Sequence of chain 1.B:
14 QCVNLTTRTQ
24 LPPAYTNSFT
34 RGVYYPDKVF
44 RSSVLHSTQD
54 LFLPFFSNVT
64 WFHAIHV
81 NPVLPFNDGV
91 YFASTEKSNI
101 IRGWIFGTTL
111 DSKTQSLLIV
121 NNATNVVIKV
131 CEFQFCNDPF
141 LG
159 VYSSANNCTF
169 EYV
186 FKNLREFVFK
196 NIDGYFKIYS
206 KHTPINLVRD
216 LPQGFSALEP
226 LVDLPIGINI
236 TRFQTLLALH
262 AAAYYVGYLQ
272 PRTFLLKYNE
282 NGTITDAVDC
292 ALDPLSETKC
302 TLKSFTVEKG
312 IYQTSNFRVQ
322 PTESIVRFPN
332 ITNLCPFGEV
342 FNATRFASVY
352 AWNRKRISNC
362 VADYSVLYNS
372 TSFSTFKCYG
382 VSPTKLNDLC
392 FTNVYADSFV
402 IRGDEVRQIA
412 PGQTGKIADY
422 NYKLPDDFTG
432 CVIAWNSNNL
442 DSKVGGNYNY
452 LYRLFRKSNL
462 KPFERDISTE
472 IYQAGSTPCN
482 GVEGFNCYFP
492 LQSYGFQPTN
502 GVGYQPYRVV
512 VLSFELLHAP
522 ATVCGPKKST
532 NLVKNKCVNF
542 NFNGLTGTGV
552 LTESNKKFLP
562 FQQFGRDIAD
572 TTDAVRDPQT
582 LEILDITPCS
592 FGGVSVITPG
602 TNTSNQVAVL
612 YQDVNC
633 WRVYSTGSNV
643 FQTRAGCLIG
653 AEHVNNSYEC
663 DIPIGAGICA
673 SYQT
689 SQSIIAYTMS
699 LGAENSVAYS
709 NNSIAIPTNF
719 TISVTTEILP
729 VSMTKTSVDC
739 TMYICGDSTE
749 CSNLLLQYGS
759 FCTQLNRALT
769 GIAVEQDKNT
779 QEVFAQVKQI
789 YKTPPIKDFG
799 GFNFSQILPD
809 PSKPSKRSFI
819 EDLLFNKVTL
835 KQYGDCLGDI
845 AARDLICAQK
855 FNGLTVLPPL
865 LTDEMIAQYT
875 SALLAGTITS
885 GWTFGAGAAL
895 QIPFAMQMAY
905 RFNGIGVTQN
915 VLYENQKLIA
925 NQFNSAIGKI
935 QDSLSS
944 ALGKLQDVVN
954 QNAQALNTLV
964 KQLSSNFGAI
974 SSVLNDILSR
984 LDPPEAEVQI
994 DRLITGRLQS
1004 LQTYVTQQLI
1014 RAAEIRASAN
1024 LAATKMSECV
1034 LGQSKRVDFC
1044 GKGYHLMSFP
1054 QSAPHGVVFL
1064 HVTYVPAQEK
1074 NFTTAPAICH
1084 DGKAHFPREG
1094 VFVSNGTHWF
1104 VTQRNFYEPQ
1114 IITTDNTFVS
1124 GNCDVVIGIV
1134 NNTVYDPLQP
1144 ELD

This small molecule binds to this protein.
Small molecule (SMILES): CC(=O)N[C@H]1[C@H](O[C@H]2[C@H](O)[C@@H](NC(C)=O)CO[C@@H]2CO)O[C@H](CO)[C@@H](O)[C@@H]1O

Sequence of chain 1.A:
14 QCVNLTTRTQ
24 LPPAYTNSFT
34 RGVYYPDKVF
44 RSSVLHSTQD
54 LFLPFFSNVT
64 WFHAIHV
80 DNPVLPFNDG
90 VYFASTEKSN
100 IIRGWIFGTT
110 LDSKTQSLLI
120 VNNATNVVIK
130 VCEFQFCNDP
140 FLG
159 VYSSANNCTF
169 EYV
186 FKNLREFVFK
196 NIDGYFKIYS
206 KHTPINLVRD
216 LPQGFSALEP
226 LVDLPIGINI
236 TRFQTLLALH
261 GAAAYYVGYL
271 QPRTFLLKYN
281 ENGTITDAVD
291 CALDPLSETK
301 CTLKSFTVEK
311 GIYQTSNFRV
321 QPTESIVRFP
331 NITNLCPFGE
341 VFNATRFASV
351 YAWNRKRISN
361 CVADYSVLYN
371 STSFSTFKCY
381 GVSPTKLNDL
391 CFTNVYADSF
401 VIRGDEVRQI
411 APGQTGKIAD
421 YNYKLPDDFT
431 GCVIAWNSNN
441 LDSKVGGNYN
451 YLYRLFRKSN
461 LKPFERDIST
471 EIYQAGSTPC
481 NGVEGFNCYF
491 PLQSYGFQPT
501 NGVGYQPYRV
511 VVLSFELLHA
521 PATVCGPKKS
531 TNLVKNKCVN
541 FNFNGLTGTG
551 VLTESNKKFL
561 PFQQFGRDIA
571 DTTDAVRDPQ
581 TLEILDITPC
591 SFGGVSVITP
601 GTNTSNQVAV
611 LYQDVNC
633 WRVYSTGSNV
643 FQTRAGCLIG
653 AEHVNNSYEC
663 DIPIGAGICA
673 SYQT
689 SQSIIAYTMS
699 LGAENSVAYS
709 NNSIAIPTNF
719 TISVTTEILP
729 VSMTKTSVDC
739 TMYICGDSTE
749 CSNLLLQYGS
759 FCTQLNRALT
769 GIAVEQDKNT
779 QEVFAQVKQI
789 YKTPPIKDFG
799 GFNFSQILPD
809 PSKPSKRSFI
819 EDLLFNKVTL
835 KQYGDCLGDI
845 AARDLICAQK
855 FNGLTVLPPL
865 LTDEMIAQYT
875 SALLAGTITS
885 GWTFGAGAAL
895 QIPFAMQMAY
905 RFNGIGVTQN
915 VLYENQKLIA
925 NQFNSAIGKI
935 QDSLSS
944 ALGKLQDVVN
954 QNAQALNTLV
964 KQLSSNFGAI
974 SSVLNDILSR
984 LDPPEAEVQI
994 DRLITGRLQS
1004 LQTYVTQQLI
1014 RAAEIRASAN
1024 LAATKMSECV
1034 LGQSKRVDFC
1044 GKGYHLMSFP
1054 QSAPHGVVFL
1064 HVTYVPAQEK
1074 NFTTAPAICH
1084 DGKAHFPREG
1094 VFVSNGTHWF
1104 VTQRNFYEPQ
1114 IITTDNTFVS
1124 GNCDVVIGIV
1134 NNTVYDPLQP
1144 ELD

Binding-site contacts:
Ligand atom C8 contacts residue THR236 of chain 1.B at 4.0 Å.
Ligand atom O5 contacts residue THR236 of chain 1.B at 3.8 Å.
Ligand atom C3 contacts residue ASN234 of chain 1.B at 3.8 Å.
Ligand atom C7 contacts residue SER459 of chain 1.A at 3.9 Å.
Ligand atom C4 contacts residue ASN234 of chain 1.B at 4.2 Å.
Ligand atom N2 contacts residue ASN234 of chain 1.B at 2.9 Å (h-bond).
Ligand atom C8 contacts residue SER459 of chain 1.A at 4.2 Å.
Ligand atom C8 contacts residue ASN460 of chain 1.A at 3.4 Å.
Ligand atom C8 contacts residue LYS462 of chain 1.A at 3.9 Å.
Ligand atom C6 contacts residue THR108 of chain 1.B at 3.8 Å.
Ligand atom O6 contacts residue THR108 of chain 1.B at 3.1 Å.
Ligand atom C1 contacts residue ASN234 of chain 1.B at 1.4 Å.
Ligand atom O7 contacts residue ASN234 of chain 1.B at 3.7 Å.
Ligand atom O5 contacts residue ASN234 of chain 1.B at 2.3 Å (h-bond).
Ligand atom C7 contacts residue ASN460 of chain 1.A at 4.4 Å.
Ligand atom C7 contacts residue ASN234 of chain 1.B at 3.5 Å.
Ligand atom O7 contacts residue SER459 of chain 1.A at 3.6 Å.
Ligand atom C6 contacts residue LYS458 of chain 1.A at 4.5 Å.
Ligand atom O5 contacts residue THR108 of chain 1.B at 4.0 Å.
Ligand atom C7 contacts residue ARG457 of chain 1.A at 3.9 Å.
Ligand atom C8 contacts residue GLU465 of chain 1.A at 3.6 Å.
Ligand atom C2 contacts residue ASN234 of chain 1.B at 2.5 Å.
Ligand atom O6 contacts residue LYS458 of chain 1.A at 3.7 Å.
Ligand atom C5 contacts residue ASN234 of chain 1.B at 3.6 Å.
Ligand atom C6 contacts residue THR236 of chain 1.B at 4.0 Å.
Ligand atom O3 contacts residue SER459 of chain 1.A at 4.0 Å.
Ligand atom C5 contacts residue THR236 of chain 1.B at 3.8 Å.
Ligand atom O7 contacts residue ARG457 of chain 1.A at 2.9 Å (salt-bridge).
Ligand atom C7 contacts residue GLU465 of chain 1.A at 4.3 Å.
Ligand atom C1 contacts residue THR236 of chain 1.B at 4.2 Å.
Ligand atom O7 contacts residue GLU465 of chain 1.A at 4.2 Å.
Ligand atom C8 contacts residue ARG457 of chain 1.A at 4.0 Å.